Sequence of chain 2.A:
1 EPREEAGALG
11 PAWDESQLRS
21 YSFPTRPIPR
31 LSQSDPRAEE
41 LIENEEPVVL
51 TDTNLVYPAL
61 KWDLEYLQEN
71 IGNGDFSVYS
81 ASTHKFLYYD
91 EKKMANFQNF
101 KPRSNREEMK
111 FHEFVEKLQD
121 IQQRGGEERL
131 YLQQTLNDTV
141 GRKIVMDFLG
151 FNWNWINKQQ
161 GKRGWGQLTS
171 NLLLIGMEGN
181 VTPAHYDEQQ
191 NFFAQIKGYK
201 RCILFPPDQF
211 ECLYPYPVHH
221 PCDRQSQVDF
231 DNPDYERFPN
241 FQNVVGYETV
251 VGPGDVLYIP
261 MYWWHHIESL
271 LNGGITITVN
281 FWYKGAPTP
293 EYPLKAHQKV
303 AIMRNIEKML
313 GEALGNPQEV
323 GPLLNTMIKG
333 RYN

A small-molecule ligand and the protein it binds are described below.
Small molecule (SMILES): Oc1cccc2cccnc12

Binding-site contacts:
Ligand atom CAK contacts residue TRP282 of chain 2.A at 3.7 Å (hydrophobic).
Ligand atom CAM contacts residue FE21 of chain 2.B at 3.0 Å.
Ligand atom CAG contacts residue GLN133 of chain 2.A at 3.7 Å.
Ligand atom OAA contacts residue FE21 of chain 2.B at 1.9 Å.
Ligand atom CAI contacts residue LEU174 of chain 2.A at 3.5 Å (hydrophobic).
Ligand atom CAK contacts residue FE21 of chain 2.B at 4.1 Å.
Ligand atom CAE contacts residue ILE267 of chain 2.A at 3.4 Å (hydrophobic).
Ligand atom CAF contacts residue LEU174 of chain 2.A at 3.7 Å (hydrophobic).
Ligand atom NAH contacts residue FE21 of chain 2.B at 2.4 Å.
Ligand atom CAL contacts residue LEU174 of chain 2.A at 4.0 Å (hydrophobic).
Ligand atom CAK contacts residue LEU172 of chain 2.A at 4.2 Å (hydrophobic).
Ligand atom NAH contacts residue ASP187 of chain 2.A at 4.5 Å.
Ligand atom CAJ contacts residue ASP187 of chain 2.A at 4.4 Å.
Ligand atom NAH contacts residue HIS185 of chain 2.A at 3.7 Å.
Ligand atom CAE contacts residue PHE193 of chain 2.A at 4.2 Å (hydrophobic).
Ligand atom CAF contacts residue THR182 of chain 2.A at 4.3 Å.
Ligand atom OAA contacts residue TRP282 of chain 2.A at 2.9 Å.
Ligand atom CAJ contacts residue FE21 of chain 2.B at 2.8 Å.
Ligand atom CAM contacts residue HIS265 of chain 2.A at 4.5 Å.
Ligand atom NAH contacts residue TRP282 of chain 2.A at 4.3 Å.
Ligand atom CAJ contacts residue TRP282 of chain 2.A at 3.5 Å (hydrophobic).
Ligand atom CAG contacts residue TRP282 of chain 2.A at 4.5 Å (hydrophobic).
Ligand atom OAA contacts residue HIS265 of chain 2.A at 4.2 Å.
Ligand atom OAA contacts residue ASP187 of chain 2.A at 3.1 Å (salt-bridge).
Ligand atom OAA contacts residue HIS185 of chain 2.A at 3.2 Å (h-bond).
Ligand atom CAM contacts residue HIS185 of chain 2.A at 3.9 Å.
Ligand atom CAE contacts residue FE21 of chain 2.B at 3.5 Å.
Ligand atom CAE contacts residue HIS265 of chain 2.A at 3.5 Å.
Ligand atom NAH contacts residue HIS265 of chain 2.A at 3.4 Å (h-bond).
Ligand atom CAI contacts residue LEU172 of chain 2.A at 4.3 Å (hydrophobic).
Ligand atom CAL contacts residue FE21 of chain 2.B at 4.3 Å.
Ligand atom CAJ contacts residue HIS185 of chain 2.A at 3.7 Å.
Ligand atom CAE contacts residue HIS185 of chain 2.A at 4.2 Å.
Ligand atom CAI contacts residue GLN133 of chain 2.A at 3.8 Å.
Ligand atom CAM contacts residue TRP282 of chain 2.A at 4.1 Å (hydrophobic).
Ligand atom CAG contacts residue LEU172 of chain 2.A at 3.7 Å (hydrophobic).
Ligand atom CAD contacts residue PHE193 of chain 2.A at 3.9 Å (hydrophobic).
Ligand atom CAD contacts residue ILE267 of chain 2.A at 3.5 Å (hydrophobic).